Binding-site contacts:
Ligand atom O6 contacts residue ASN657 of chain 1.C at 4.5 Å.
Ligand atom O3 contacts residue ASN657 of chain 1.C at 4.5 Å.
Ligand atom C8 contacts residue ASN657 of chain 1.C at 4.0 Å.
Ligand atom O6 contacts residue HIS655 of chain 1.C at 3.1 Å (h-bond).
Ligand atom C4 contacts residue ASN657 of chain 1.C at 3.3 Å.
Ligand atom C6 contacts residue HIS655 of chain 1.C at 4.0 Å.
Ligand atom C1 contacts residue ASN657 of chain 1.C at 1.4 Å.
Ligand atom C5 contacts residue ASN657 of chain 1.C at 3.1 Å.
Ligand atom C2 contacts residue ASN657 of chain 1.C at 2.5 Å.
Ligand atom C7 contacts residue ASN657 of chain 1.C at 4.2 Å.
Ligand atom N2 contacts residue ASN657 of chain 1.C at 3.6 Å (h-bond).
Ligand atom C3 contacts residue ASN657 of chain 1.C at 3.5 Å.
Ligand atom C6 contacts residue ASN657 of chain 1.C at 3.2 Å.
Ligand atom O5 contacts residue ASN657 of chain 1.C at 2.5 Å (h-bond).

Sequence of chain 1.C:
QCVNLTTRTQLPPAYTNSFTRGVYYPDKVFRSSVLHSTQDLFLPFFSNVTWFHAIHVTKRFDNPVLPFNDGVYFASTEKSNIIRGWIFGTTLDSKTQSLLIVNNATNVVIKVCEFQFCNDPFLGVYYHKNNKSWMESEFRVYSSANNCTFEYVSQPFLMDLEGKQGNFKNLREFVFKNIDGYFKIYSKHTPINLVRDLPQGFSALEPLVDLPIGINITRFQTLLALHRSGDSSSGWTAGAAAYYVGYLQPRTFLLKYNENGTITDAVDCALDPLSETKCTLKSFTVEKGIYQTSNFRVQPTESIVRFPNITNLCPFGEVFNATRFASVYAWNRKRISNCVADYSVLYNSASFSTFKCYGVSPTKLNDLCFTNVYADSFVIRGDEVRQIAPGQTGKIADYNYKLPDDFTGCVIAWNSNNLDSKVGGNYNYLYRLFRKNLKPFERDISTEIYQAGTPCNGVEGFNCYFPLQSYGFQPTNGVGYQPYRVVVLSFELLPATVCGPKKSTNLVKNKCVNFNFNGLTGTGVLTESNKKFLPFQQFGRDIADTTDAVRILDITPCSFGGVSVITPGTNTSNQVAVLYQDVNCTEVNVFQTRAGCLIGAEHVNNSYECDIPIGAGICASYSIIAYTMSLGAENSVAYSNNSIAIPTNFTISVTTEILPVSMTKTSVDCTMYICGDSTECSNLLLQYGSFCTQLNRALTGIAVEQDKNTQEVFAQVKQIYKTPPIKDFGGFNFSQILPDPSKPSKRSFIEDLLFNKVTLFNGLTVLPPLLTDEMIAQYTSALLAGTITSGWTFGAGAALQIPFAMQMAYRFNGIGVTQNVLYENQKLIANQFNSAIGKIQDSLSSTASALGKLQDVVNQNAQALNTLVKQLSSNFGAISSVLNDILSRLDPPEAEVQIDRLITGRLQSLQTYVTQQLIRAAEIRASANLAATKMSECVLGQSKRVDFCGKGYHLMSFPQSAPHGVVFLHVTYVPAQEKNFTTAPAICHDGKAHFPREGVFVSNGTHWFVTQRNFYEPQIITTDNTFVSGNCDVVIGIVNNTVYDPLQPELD

A small-molecule ligand and the protein it binds are described below.
Small molecule (SMILES): CC(=O)N[C@@H]1[C@@H](O)[C@H](O)[C@@H](CO)O[C@H]1O